Sequence of chain 1.H:
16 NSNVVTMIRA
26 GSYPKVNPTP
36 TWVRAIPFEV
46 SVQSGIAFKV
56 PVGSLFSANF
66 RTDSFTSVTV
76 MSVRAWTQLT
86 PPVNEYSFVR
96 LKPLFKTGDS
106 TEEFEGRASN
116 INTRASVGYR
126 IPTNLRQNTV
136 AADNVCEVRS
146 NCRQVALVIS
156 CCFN

The protein below binds the small molecule below.
Small molecule (SMILES): CO[P](=O)(O)O[C@H]1[C@@H](O)[C@H](n2ccc(=O)[nH]c2=O)O[C@@H]1COP(=O)(O)O

Sequence of chain 2.D:
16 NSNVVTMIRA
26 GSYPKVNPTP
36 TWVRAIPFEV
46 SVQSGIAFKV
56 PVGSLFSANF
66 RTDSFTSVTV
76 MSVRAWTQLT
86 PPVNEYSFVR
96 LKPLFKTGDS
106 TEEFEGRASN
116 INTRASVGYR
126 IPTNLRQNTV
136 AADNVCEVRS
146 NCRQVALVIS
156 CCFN

Binding-site contacts:
Ligand atom P contacts residue ARG125 of chain 2.D at 3.9 Å.
Ligand atom O4 contacts residue THR21 of chain 1.H at 4.0 Å.
Ligand atom OP3 contacts residue SER77 of chain 2.D at 4.1 Å.
Ligand atom O2 contacts residue ASN16 of chain 1.H at 2.6 Å (h-bond).
Ligand atom C2 contacts residue ARG125 of chain 2.D at 3.8 Å.
Ligand atom N1 contacts residue ARG125 of chain 2.D at 3.7 Å.
Ligand atom OP3 contacts residue ILE23 of chain 1.H at 4.3 Å.
Ligand atom C6 contacts residue ARG125 of chain 2.D at 3.5 Å.
Ligand atom OP1 contacts residue ILE23 of chain 1.H at 3.6 Å.
Ligand atom O2 contacts residue ARG125 of chain 2.D at 3.9 Å.
Ligand atom OP1 contacts residue ARG125 of chain 2.D at 3.0 Å (salt-bridge).
Ligand atom O4 contacts residue ARG125 of chain 2.D at 3.8 Å.
Ligand atom C5' contacts residue ARG131 of chain 2.D at 3.4 Å.
Ligand atom N3 contacts residue SER17 of chain 1.H at 4.3 Å.
Ligand atom C3' contacts residue ARG125 of chain 2.D at 3.3 Å.
Ligand atom OP1 contacts residue ARG131 of chain 2.D at 3.3 Å (salt-bridge).
Ligand atom C5 contacts residue ARG125 of chain 2.D at 3.5 Å.
Ligand atom O5' contacts residue ARG125 of chain 2.D at 3.2 Å (salt-bridge).
Ligand atom C1' contacts residue ARG125 of chain 2.D at 4.2 Å.
Ligand atom OP2 contacts residue ILE23 of chain 1.H at 4.1 Å.
Ligand atom N3 contacts residue ARG125 of chain 2.D at 3.6 Å (salt-bridge).
Ligand atom OP3 contacts residue ARG125 of chain 2.D at 2.7 Å.
Ligand atom P contacts residue ARG131 of chain 2.D at 3.5 Å.
Ligand atom C4 contacts residue ARG125 of chain 2.D at 3.5 Å.
Ligand atom C2 contacts residue ASN16 of chain 1.H at 3.1 Å.
Ligand atom C4 contacts residue SER17 of chain 1.H at 4.1 Å.
Ligand atom P contacts residue ILE23 of chain 1.H at 4.2 Å.
Ligand atom OP2 contacts residue MET76 of chain 2.D at 4.4 Å.
Ligand atom C2' contacts residue ARG125 of chain 2.D at 3.7 Å.
Ligand atom O4 contacts residue SER17 of chain 1.H at 3.3 Å.
Ligand atom N3 contacts residue ASN16 of chain 1.H at 2.9 Å (h-bond).
Ligand atom C5 contacts residue THR21 of chain 1.H at 4.3 Å.
Ligand atom C4 contacts residue ASN16 of chain 1.H at 4.1 Å.
Ligand atom OP2 contacts residue ARG131 of chain 2.D at 3.7 Å.
Ligand atom C4' contacts residue ARG125 of chain 2.D at 4.3 Å.
Ligand atom O3' contacts residue ARG125 of chain 2.D at 4.1 Å.
Ligand atom C5' contacts residue MET76 of chain 2.D at 4.1 Å (hydrophobic).
Ligand atom O5' contacts residue ARG131 of chain 2.D at 2.8 Å (salt-bridge).
Ligand atom C5' contacts residue ARG125 of chain 2.D at 4.2 Å.
Ligand atom OP2 contacts residue SER77 of chain 2.D at 3.8 Å.